Sequence of chain 1.B:
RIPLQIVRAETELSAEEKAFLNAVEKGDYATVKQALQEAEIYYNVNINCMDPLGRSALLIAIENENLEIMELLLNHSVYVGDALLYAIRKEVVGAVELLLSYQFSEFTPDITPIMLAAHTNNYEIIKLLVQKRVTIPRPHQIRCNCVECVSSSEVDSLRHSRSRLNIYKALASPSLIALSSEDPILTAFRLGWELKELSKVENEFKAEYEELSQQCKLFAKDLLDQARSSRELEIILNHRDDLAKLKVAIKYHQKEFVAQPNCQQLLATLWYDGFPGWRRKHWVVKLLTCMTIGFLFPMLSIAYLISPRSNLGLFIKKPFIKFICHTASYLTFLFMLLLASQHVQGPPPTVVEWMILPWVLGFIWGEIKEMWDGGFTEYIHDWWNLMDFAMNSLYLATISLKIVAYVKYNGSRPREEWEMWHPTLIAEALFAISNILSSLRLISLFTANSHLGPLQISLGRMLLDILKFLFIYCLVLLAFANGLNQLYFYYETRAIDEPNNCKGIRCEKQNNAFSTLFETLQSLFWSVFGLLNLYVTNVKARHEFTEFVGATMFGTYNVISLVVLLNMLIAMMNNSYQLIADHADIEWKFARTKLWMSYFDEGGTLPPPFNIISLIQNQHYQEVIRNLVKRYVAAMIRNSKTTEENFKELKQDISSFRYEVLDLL

Sequence of chain 1.D:
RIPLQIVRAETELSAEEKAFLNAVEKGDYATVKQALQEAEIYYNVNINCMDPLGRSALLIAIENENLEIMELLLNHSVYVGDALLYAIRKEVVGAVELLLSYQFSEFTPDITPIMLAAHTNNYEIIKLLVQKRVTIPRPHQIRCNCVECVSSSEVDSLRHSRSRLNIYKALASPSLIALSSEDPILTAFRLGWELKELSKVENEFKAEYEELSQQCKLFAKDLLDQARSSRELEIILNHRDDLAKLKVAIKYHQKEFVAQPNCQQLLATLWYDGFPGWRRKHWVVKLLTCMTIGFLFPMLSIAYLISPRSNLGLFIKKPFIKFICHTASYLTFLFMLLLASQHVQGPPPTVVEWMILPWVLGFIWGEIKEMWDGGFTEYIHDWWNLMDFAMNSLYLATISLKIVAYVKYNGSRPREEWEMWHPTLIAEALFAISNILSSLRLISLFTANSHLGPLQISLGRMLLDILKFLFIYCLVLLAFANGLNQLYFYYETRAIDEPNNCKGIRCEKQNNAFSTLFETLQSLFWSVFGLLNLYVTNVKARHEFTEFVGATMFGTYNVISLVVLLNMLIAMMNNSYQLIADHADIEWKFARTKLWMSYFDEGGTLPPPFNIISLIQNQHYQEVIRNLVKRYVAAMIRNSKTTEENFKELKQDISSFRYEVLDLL

A protein and the small-molecule ligand that binds it are described below.
Small molecule (SMILES): CC(C)CCC[C@@H](C)[C@H]1CC[C@H]2[C@@H]3CC=C4C[C@@H](OC(=O)CCC(=O)O)CC[C@]4(C)[C@H]3CC[C@]12C

Binding-site contacts:
Ligand atom CAX contacts residue TRP315 of chain 1.D at 4.3 Å (hydrophobic).
Ligand atom CAC contacts residue LEU375 of chain 1.D at 4.2 Å (hydrophobic).
Ligand atom OAW contacts residue ALA499 of chain 1.D at 4.1 Å.
Ligand atom CBB contacts residue LEU375 of chain 1.D at 4.1 Å (hydrophobic).
Ligand atom CAB contacts residue PHE522 of chain 1.B at 4.2 Å (hydrophobic).
Ligand atom CAI contacts residue LEU496 of chain 1.D at 3.4 Å (hydrophobic).
Ligand atom CAY contacts residue ALA499 of chain 1.D at 4.0 Å (hydrophobic).
Ligand atom CAL contacts residue TYR316 of chain 1.D at 4.2 Å (hydrophobic).
Ligand atom OAH contacts residue TRP315 of chain 1.D at 3.2 Å (h-bond).
Ligand atom CAI contacts residue PHE497 of chain 1.D at 4.3 Å (hydrophobic).
Ligand atom CAO contacts residue LEU493 of chain 1.D at 4.2 Å (hydrophobic).
Ligand atom CBA contacts residue CYS525 of chain 1.B at 4.1 Å (hydrophobic).
Ligand atom CAD contacts residue LEU496 of chain 1.D at 3.8 Å (hydrophobic).
Ligand atom CAX contacts residue ALA499 of chain 1.D at 3.8 Å (hydrophobic).
Ligand atom CAE contacts residue LEU375 of chain 1.D at 3.6 Å (hydrophobic).
Ligand atom CAV contacts residue LEU496 of chain 1.D at 4.0 Å (hydrophobic).
Ligand atom OAG contacts residue ALA499 of chain 1.D at 3.9 Å.
Ligand atom CAP contacts residue LEU493 of chain 1.D at 4.3 Å (hydrophobic).
Ligand atom CAV contacts residue ALA499 of chain 1.D at 3.9 Å (hydrophobic).
Ligand atom CAQ contacts residue LEU526 of chain 1.B at 4.1 Å (hydrophobic).
Ligand atom CAK contacts residue PHE497 of chain 1.D at 3.8 Å (hydrophobic).
Ligand atom CAQ contacts residue PHE497 of chain 1.D at 3.7 Å (hydrophobic).
Ligand atom CAY contacts residue ASN500 of chain 1.D at 4.2 Å.
Ligand atom CAN contacts residue LEU529 of chain 1.B at 4.0 Å (hydrophobic).
Ligand atom CAD contacts residue THR371 of chain 1.D at 3.5 Å.
Ligand atom CBB contacts residue LEU493 of chain 1.D at 4.3 Å (hydrophobic).
Ligand atom OAG contacts residue ASN500 of chain 1.D at 3.0 Å (h-bond).
Ligand atom CAB contacts residue CYS525 of chain 1.B at 4.2 Å (hydrophobic).
Ligand atom OAF contacts residue ALA499 of chain 1.D at 3.1 Å (h-bond).
Ligand atom CAP contacts residue LEU526 of chain 1.B at 4.0 Å (hydrophobic).
Ligand atom CAX contacts residue PHE364 of chain 1.D at 3.9 Å (hydrophobic).
Ligand atom OAF contacts residue PHE364 of chain 1.D at 4.2 Å.
Ligand atom OAH contacts residue PHE364 of chain 1.D at 3.3 Å.
Ligand atom CAV contacts residue ASN500 of chain 1.D at 4.2 Å.
Ligand atom CAX contacts residue TYR316 of chain 1.D at 3.9 Å (hydrophobic).
Ligand atom CAK contacts residue LEU503 of chain 1.D at 4.3 Å (hydrophobic).
Ligand atom CAL contacts residue ALA499 of chain 1.D at 4.1 Å (hydrophobic).
Ligand atom OAH contacts residue TYR316 of chain 1.D at 3.0 Å (h-bond).
Ligand atom CAE contacts residue LEU493 of chain 1.D at 3.8 Å (hydrophobic).
Ligand atom CAZ contacts residue LEU496 of chain 1.D at 4.0 Å (hydrophobic).